Sequence of chain 2.C:
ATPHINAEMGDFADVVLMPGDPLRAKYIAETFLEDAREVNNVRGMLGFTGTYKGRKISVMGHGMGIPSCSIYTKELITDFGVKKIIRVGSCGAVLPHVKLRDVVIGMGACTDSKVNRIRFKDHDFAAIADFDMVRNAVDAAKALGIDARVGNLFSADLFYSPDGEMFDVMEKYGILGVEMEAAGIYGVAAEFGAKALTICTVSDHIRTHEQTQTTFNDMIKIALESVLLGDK

Sequence of chain 1.B:
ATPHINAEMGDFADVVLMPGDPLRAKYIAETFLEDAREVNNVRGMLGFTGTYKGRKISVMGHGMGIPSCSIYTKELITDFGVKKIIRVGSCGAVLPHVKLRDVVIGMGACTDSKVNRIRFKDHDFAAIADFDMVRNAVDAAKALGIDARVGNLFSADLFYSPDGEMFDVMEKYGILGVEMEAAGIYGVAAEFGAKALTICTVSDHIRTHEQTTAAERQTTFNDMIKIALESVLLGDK

The small molecule below binds the protein below.
Small molecule (SMILES): Nc1nc(F)nc2c1ncn2[C@H]1C[C@H](O)[C@@H](CO)O1

Binding-site contacts:
Ligand atom N3 contacts residue VAL178 of chain 1.B at 3.7 Å.
Ligand atom O5' contacts residue HIS4 of chain 2.C at 2.7 Å (h-bond).
Ligand atom N7 contacts residue CYS91 of chain 1.B at 3.5 Å.
Ligand atom N6 contacts residue GLY92 of chain 1.B at 3.7 Å.
Ligand atom C4' contacts residue PO41 of chain 1.F at 3.7 Å.
Ligand atom C6 contacts residue PHE159 of chain 1.B at 3.8 Å (hydrophobic).
Ligand atom C2' contacts residue PO41 of chain 1.F at 3.7 Å.
Ligand atom O4' contacts residue PO41 of chain 1.F at 3.5 Å (h-bond).
Ligand atom C5 contacts residue VAL178 of chain 1.B at 3.6 Å (hydrophobic).
Ligand atom C1' contacts residue PO41 of chain 1.F at 3.3 Å.
Ligand atom N9 contacts residue SER90 of chain 1.B at 3.8 Å.
Ligand atom C6 contacts residue VAL178 of chain 1.B at 3.7 Å (hydrophobic).
Ligand atom C5' contacts residue MET64 of chain 1.B at 3.2 Å (hydrophobic).
Ligand atom C3' contacts residue GLU181 of chain 1.B at 3.6 Å.
Ligand atom O5' contacts residue MET64 of chain 1.B at 3.0 Å.
Ligand atom N6 contacts residue ASP204 of chain 1.B at 3.1 Å (salt-bridge).
Ligand atom N7 contacts residue GLY92 of chain 1.B at 3.5 Å (h-bond).
Ligand atom C8 contacts residue SER203 of chain 1.B at 3.8 Å.
Ligand atom C8 contacts residue CYS91 of chain 1.B at 3.6 Å (hydrophobic).
Ligand atom N3 contacts residue GLU179 of chain 1.B at 3.8 Å.
Ligand atom N3 contacts residue PHE159 of chain 1.B at 3.8 Å.
Ligand atom O3' contacts residue GLU181 of chain 1.B at 2.6 Å (salt-bridge).
Ligand atom C5 contacts residue GLY92 of chain 1.B at 3.8 Å.
Ligand atom F contacts residue MET180 of chain 1.B at 3.5 Å.
Ligand atom C5' contacts residue PHE159 of chain 1.B at 3.7 Å (hydrophobic).
Ligand atom C5' contacts residue HIS4 of chain 2.C at 3.8 Å.
Ligand atom N7 contacts residue ASP204 of chain 1.B at 2.9 Å (salt-bridge).
Ligand atom N7 contacts residue SER203 of chain 1.B at 3.8 Å.
Ligand atom O5' contacts residue PHE159 of chain 1.B at 3.5 Å.
Ligand atom C2 contacts residue VAL178 of chain 1.B at 3.8 Å (hydrophobic).
Ligand atom F contacts residue PHE159 of chain 1.B at 3.5 Å.
Ligand atom N1 contacts residue PHE159 of chain 1.B at 3.6 Å.
Ligand atom C8 contacts residue SER90 of chain 1.B at 3.5 Å.
Ligand atom C1' contacts residue SER90 of chain 1.B at 3.4 Å.
Ligand atom O3' contacts residue PO41 of chain 1.F at 3.2 Å (h-bond).
Ligand atom C4' contacts residue MET64 of chain 1.B at 3.4 Å (hydrophobic).
Ligand atom O4' contacts residue SER90 of chain 1.B at 3.7 Å.
Ligand atom O4' contacts residue ARG43 of chain 2.C at 3.7 Å.
Ligand atom C2 contacts residue PHE159 of chain 1.B at 3.5 Å (hydrophobic).
Ligand atom C4 contacts residue VAL178 of chain 1.B at 3.6 Å (hydrophobic).